Sequence of chain 1.D:
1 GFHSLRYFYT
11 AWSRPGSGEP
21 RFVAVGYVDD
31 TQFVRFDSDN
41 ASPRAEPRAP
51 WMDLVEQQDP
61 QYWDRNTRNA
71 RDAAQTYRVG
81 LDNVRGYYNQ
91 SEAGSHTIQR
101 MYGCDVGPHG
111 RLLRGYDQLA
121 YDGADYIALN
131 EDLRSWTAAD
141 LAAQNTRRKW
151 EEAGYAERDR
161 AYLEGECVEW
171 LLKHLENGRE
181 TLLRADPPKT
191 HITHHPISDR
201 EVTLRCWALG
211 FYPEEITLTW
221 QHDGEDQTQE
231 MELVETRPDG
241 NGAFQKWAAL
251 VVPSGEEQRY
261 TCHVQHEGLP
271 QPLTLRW

This small molecule binds to this protein.
Small molecule (SMILES): CC[C@H](C)[C@H](NC(=O)[C@H](Cc1ccc(O)cc1)NC(=O)[C@@H](N)CC(=O)O)C(=O)N[C@@H](CC(N)=O)C(=O)N[C@H](C(=O)N[C@@H](CC(N)=O)C(=O)N[C@H](C(=O)N[C@@H](CC(C)C)C(=O)N1CCC[C@H]1C(=O)O)C(C)C)[C@@H](C)O

Binding-site contacts:
Ligand atom N contacts residue ASN66 of chain 1.D at 2.9 Å (h-bond).
Ligand atom CG1 contacts residue TYR155 of chain 1.D at 3.4 Å (hydrophobic).
Ligand atom CD1 contacts residue ASP159 of chain 1.D at 3.4 Å.
Ligand atom C contacts residue TYR7 of chain 1.D at 3.3 Å (hydrophobic).
Ligand atom C contacts residue TYR87 of chain 1.D at 3.3 Å (hydrophobic).
Ligand atom CE1 contacts residue TYR7 of chain 1.D at 3.5 Å (hydrophobic).
Ligand atom OD1 contacts residue TYR62 of chain 1.D at 3.4 Å.
Ligand atom O contacts residue ASN69 of chain 1.D at 2.9 Å (h-bond).
Ligand atom OXT contacts residue ASN83 of chain 1.D at 3.1 Å (h-bond).
Ligand atom OD1 contacts residue ARG65 of chain 1.D at 3.1 Å (salt-bridge).
Ligand atom CG2 contacts residue TYR155 of chain 1.D at 3.4 Å (hydrophobic).
Ligand atom CG contacts residue ASN66 of chain 1.D at 3.5 Å.
Ligand atom CG2 contacts residue TYR102 of chain 1.D at 3.4 Å (hydrophobic).
Ligand atom O contacts residue TRP150 of chain 1.D at 2.7 Å (h-bond).
Ligand atom OG1 contacts residue ARG158 of chain 1.D at 3.3 Å (salt-bridge).
Ligand atom CB contacts residue ASN69 of chain 1.D at 3.4 Å.
Ligand atom CA contacts residue ASN66 of chain 1.D at 3.3 Å.
Ligand atom OD1 contacts residue ARG100 of chain 1.D at 3.3 Å (salt-bridge).
Ligand atom N contacts residue TRP170 of chain 1.D at 3.3 Å.
Ligand atom O contacts residue TYR162 of chain 1.D at 2.7 Å (h-bond).
Ligand atom N contacts residue TYR7 of chain 1.D at 3.4 Å (h-bond).
Ligand atom CD2 contacts residue ASN66 of chain 1.D at 3.3 Å.
Ligand atom OD1 contacts residue ASN66 of chain 1.D at 3.0 Å (h-bond).
Ligand atom OH contacts residue ARG35 of chain 1.D at 3.4 Å.
Ligand atom OXT contacts residue TYR87 of chain 1.D at 3.2 Å (h-bond).
Ligand atom OD2 contacts residue ARG65 of chain 1.D at 2.8 Å (salt-bridge).
Ligand atom OXT contacts residue LYS149 of chain 1.D at 3.1 Å (salt-bridge).
Ligand atom ND2 contacts residue ASP72 of chain 1.D at 2.8 Å (salt-bridge).
Ligand atom CG2 contacts residue TRP150 of chain 1.D at 3.4 Å (hydrophobic).
Ligand atom O contacts residue THR146 of chain 1.D at 2.6 Å (h-bond).
Ligand atom OH contacts residue PHE36 of chain 1.D at 3.5 Å (h-bond).
Ligand atom N contacts residue TYR102 of chain 1.D at 2.9 Å (h-bond).
Ligand atom CD1 contacts residue TYR7 of chain 1.D at 3.3 Å (hydrophobic).
Ligand atom O contacts residue TYR87 of chain 1.D at 2.5 Å (h-bond).
Ligand atom O contacts residue TYR155 of chain 1.D at 2.5 Å (h-bond).
Ligand atom CA contacts residue TYR102 of chain 1.D at 3.4 Å (hydrophobic).
Ligand atom C contacts residue TYR155 of chain 1.D at 3.5 Å (hydrophobic).
Ligand atom CG2 contacts residue ARG100 of chain 1.D at 3.4 Å.
Ligand atom OH contacts residue ALA24 of chain 1.D at 3.0 Å (h-bond).
Ligand atom O contacts residue TYR7 of chain 1.D at 3.5 Å.